Sequence of chain 1.C:
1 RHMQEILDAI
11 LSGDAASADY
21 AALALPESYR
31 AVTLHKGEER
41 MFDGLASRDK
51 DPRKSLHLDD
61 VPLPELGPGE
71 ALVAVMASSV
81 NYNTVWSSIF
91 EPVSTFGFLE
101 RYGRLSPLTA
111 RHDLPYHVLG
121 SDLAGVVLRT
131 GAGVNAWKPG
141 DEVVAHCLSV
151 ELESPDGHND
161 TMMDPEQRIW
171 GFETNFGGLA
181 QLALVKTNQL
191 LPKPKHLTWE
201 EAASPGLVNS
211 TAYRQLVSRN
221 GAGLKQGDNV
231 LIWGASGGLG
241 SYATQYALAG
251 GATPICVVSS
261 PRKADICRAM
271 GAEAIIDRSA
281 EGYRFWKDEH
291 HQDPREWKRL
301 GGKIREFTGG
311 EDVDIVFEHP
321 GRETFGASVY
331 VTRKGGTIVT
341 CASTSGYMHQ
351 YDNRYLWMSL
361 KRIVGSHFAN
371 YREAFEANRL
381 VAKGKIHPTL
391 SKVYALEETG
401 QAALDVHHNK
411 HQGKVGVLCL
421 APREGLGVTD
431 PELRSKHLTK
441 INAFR

Binding-site contacts:
Ligand atom C1 contacts residue ARG219 of chain 1.D at 3.7 Å.
Ligand atom N5 contacts residue ARG219 of chain 1.C at 3.5 Å (salt-bridge).
Ligand atom C3 contacts residue GLY223 of chain 1.C at 4.4 Å.
Ligand atom C4 contacts residue ARG219 of chain 1.C at 3.4 Å.
Ligand atom N5 contacts residue ARG219 of chain 1.D at 3.3 Å.
Ligand atom C3 contacts residue ARG219 of chain 1.C at 3.5 Å.
Ligand atom C1 contacts residue ARG219 of chain 1.C at 4.1 Å.
Ligand atom C2 contacts residue ARG219 of chain 1.C at 3.7 Å.
Ligand atom C2 contacts residue ARG219 of chain 1.D at 3.8 Å.
Ligand atom C4 contacts residue ARG219 of chain 1.D at 3.5 Å.
Ligand atom C3 contacts residue ARG219 of chain 1.D at 3.2 Å.

This small molecule binds to this protein.
Small molecule (SMILES): C1CCNC1

Sequence of chain 1.D:
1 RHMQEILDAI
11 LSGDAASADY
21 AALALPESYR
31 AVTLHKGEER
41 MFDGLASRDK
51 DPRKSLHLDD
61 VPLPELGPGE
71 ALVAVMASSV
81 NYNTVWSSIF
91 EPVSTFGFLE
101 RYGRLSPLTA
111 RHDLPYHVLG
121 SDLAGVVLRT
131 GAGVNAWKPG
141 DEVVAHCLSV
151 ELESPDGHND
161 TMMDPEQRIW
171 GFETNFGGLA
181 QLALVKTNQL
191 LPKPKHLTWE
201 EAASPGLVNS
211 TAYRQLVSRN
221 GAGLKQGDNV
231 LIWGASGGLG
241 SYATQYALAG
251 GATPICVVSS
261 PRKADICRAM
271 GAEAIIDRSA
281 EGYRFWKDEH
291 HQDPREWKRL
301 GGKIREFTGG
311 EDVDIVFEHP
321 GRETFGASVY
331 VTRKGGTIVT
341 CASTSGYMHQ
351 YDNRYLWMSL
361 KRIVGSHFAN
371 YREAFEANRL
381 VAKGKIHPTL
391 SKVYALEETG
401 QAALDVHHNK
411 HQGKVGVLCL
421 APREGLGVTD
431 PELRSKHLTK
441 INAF